Binding-site contacts:
Ligand atom C21 contacts residue GLU51 of chain 1.A at 3.3 Å.
Ligand atom C1'1 contacts residue GLU49 of chain 1.A at 4.3 Å.
Ligand atom N31 contacts residue GLU51 of chain 1.A at 4.3 Å.
Ligand atom C4'1 contacts residue GLU49 of chain 1.A at 4.3 Å.
Ligand atom C5 contacts residue GLU51 of chain 1.A at 4.3 Å.
Ligand atom N11 contacts residue GLU51 of chain 1.A at 3.8 Å.
Ligand atom O3' contacts residue MET1 of chain 1.A at 4.3 Å.
Ligand atom O2' contacts residue ASP50 of chain 1.A at 2.8 Å (salt-bridge).
Ligand atom N11 contacts residue GLU49 of chain 1.A at 4.2 Å.
Ligand atom O1P1 contacts residue ASP50 of chain 1.A at 2.8 Å (salt-bridge).
Ligand atom C51 contacts residue GLU49 of chain 1.A at 3.8 Å.
Ligand atom N3 contacts residue GLU51 of chain 1.A at 4.2 Å.
Ligand atom O2P1 contacts residue MET1 of chain 1.A at 2.8 Å (h-bond).
Ligand atom C21 contacts residue GLU49 of chain 1.A at 3.9 Å.
Ligand atom P1 contacts residue ASP50 of chain 1.A at 4.2 Å.
Ligand atom C61 contacts residue ARG52 of chain 1.A at 3.8 Å.
Ligand atom O5'1 contacts residue GLU49 of chain 1.A at 3.5 Å.
Ligand atom C6 contacts residue GLU51 of chain 1.A at 3.7 Å.
Ligand atom N1 contacts residue GLU51 of chain 1.A at 3.6 Å.
Ligand atom C2 contacts residue GLU51 of chain 1.A at 3.7 Å.
Ligand atom C2' contacts residue ASP50 of chain 1.A at 3.5 Å.
Ligand atom N91 contacts residue GLU49 of chain 1.A at 3.7 Å.
Ligand atom O4'1 contacts residue GLU49 of chain 1.A at 3.4 Å.
Ligand atom N3 contacts residue ASP50 of chain 1.A at 3.8 Å.
Ligand atom C81 contacts residue GLU49 of chain 1.A at 3.6 Å.
Ligand atom P1 contacts residue MET1 of chain 1.A at 3.7 Å.
Ligand atom N6 contacts residue GLU51 of chain 1.A at 3.5 Å.
Ligand atom O1P1 contacts residue GLU49 of chain 1.A at 3.5 Å.
Ligand atom N11 contacts residue ARG52 of chain 1.A at 3.6 Å.
Ligand atom N71 contacts residue GLU49 of chain 1.A at 3.7 Å.
Ligand atom C2 contacts residue ASP50 of chain 1.A at 4.1 Å.
Ligand atom O1P1 contacts residue MET1 of chain 1.A at 3.7 Å.
Ligand atom C5'1 contacts residue GLU49 of chain 1.A at 4.2 Å.
Ligand atom C61 contacts residue GLU49 of chain 1.A at 4.0 Å.
Ligand atom N61 contacts residue ARG52 of chain 1.A at 3.6 Å.
Ligand atom N61 contacts residue GLU49 of chain 1.A at 4.5 Å.
Ligand atom C41 contacts residue GLU49 of chain 1.A at 3.6 Å.
Ligand atom C21 contacts residue ARG52 of chain 1.A at 4.3 Å.
Ligand atom P1 contacts residue GLU49 of chain 1.A at 4.2 Å.
Ligand atom N31 contacts residue GLU49 of chain 1.A at 3.6 Å.

Sequence of chain 1.A:
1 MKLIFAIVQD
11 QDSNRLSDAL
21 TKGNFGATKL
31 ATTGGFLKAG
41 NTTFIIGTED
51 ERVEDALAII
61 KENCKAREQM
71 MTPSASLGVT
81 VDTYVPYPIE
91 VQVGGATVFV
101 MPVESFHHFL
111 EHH

The protein below binds the small molecule below.
Small molecule (SMILES): Nc1ncnc2c1ncn2[C@@H]1O[C@@H]2CO[P](=O)(O)O[C@H]3[C@@H](O)[C@H](n4cnc5c(N)ncnc54)O[C@@H]3CO[P](=O)(O)O[C@H]2[C@H]1O